Binding-site contacts:
Ligand atom CAX contacts residue PHE56 of chain 1.B at 3.8 Å (hydrophobic).
Ligand atom CAU contacts residue CYS63 of chain 1.B at 3.9 Å (hydrophobic).
Ligand atom CAL contacts residue PHE56 of chain 1.B at 3.8 Å (hydrophobic).
Ligand atom CAC contacts residue VAL223 of chain 1.B at 3.8 Å (hydrophobic).
Ligand atom CAK contacts residue PHE114 of chain 1.B at 3.3 Å (hydrophobic).
Ligand atom CAH contacts residue LEU97 of chain 1.B at 3.6 Å (hydrophobic).
Ligand atom CAV contacts residue PHE56 of chain 1.B at 3.5 Å (hydrophobic).
Ligand atom CAS contacts residue LEU97 of chain 1.B at 3.8 Å (hydrophobic).
Ligand atom OAE contacts residue SER115 of chain 1.B at 2.7 Å (h-bond).
Ligand atom OAE contacts residue PHE114 of chain 1.B at 3.6 Å.
Ligand atom CAD contacts residue GLY129 of chain 1.B at 3.8 Å.
Ligand atom OAG contacts residue CYS63 of chain 1.B at 3.9 Å.
Ligand atom OAF contacts residue LEU97 of chain 1.B at 3.3 Å (h-bond).
Ligand atom CAP contacts residue VAL223 of chain 1.B at 3.6 Å (hydrophobic).
Ligand atom CAI contacts residue LEU59 of chain 1.B at 3.8 Å (hydrophobic).
Ligand atom CAO contacts residue VAL223 of chain 1.B at 3.7 Å (hydrophobic).
Ligand atom CAS contacts residue PHE56 of chain 1.B at 3.9 Å (hydrophobic).
Ligand atom CAT contacts residue SER60 of chain 1.B at 3.5 Å.
Ligand atom OAF contacts residue ILE98 of chain 1.B at 3.8 Å.
Ligand atom OAG contacts residue PHE27 of chain 1.B at 3.5 Å.
Ligand atom CAR contacts residue SER115 of chain 1.B at 3.2 Å.
Ligand atom CAM contacts residue PHE130 of chain 1.B at 3.8 Å (hydrophobic).
Ligand atom CAW contacts residue LEU94 of chain 1.B at 3.9 Å (hydrophobic).
Ligand atom CAI contacts residue SER60 of chain 1.B at 3.2 Å.
Ligand atom NAQ contacts residue PHE56 of chain 1.B at 3.5 Å.
Ligand atom CAL contacts residue PHE130 of chain 1.B at 3.5 Å (hydrophobic).
Ligand atom CAI contacts residue PHE114 of chain 1.B at 3.7 Å (hydrophobic).
Ligand atom CAP contacts residue LEU226 of chain 1.B at 3.6 Å (hydrophobic).
Ligand atom CAC contacts residue LEU94 of chain 1.B at 3.7 Å (hydrophobic).
Ligand atom CAA contacts residue SER60 of chain 1.B at 3.7 Å.
Ligand atom OAF contacts residue ILE101 of chain 1.B at 3.7 Å.
Ligand atom CAU contacts residue PHE114 of chain 1.B at 3.6 Å (hydrophobic).
Ligand atom CAC contacts residue GLY219 of chain 1.B at 3.4 Å.
Ligand atom CAK contacts residue LEU59 of chain 1.B at 3.5 Å (hydrophobic).
Ligand atom CAN contacts residue PHE56 of chain 1.B at 3.5 Å (hydrophobic).
Ligand atom OAG contacts residue SER115 of chain 1.B at 2.9 Å (h-bond).
Ligand atom CAN contacts residue SER60 of chain 1.B at 3.3 Å.
Ligand atom CAA contacts residue PHE56 of chain 1.B at 3.8 Å (hydrophobic).
Ligand atom OAG contacts residue ARG104 of chain 1.B at 3.2 Å (salt-bridge).
Ligand atom NAQ contacts residue SER60 of chain 1.B at 2.9 Å (h-bond).

The protein below binds the small molecule below.
Small molecule (SMILES): CC1(C)CCC(C)(C)c2cc(C(=O)Nc3ccc(C(=O)O)cc3)ccc21

Sequence of chain 1.B:
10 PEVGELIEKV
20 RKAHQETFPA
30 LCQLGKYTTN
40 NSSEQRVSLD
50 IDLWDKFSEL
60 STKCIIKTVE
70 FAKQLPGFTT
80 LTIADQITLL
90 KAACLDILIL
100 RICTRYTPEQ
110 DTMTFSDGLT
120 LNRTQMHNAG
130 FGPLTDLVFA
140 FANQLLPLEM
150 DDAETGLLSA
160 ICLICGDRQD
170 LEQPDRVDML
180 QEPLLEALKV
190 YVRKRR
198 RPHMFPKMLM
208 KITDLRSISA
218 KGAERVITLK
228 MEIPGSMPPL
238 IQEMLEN